Sequence of chain 1.A:
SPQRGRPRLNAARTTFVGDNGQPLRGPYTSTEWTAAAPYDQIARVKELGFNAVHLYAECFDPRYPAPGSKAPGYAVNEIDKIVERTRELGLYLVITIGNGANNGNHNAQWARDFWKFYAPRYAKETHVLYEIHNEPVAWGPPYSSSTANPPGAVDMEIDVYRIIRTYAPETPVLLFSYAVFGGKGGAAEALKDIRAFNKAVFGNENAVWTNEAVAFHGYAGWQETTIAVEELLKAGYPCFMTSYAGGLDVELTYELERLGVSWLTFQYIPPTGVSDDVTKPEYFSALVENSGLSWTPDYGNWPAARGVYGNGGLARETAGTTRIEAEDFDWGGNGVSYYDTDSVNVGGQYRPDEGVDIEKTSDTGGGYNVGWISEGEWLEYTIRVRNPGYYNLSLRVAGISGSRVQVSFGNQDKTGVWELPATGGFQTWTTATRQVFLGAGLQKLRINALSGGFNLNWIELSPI

Binding-site contacts:
Ligand atom O1 contacts residue PHE277 of chain 1.A at 3.7 Å.
Ligand atom C3 contacts residue PHE277 of chain 1.A at 3.7 Å (hydrophobic).
Ligand atom O2 contacts residue TYR59 of chain 1.A at 3.1 Å (h-bond).
Ligand atom C3 contacts residue ASN106 of chain 1.A at 3.8 Å.
Ligand atom C5 contacts residue ASN106 of chain 1.A at 3.7 Å.
Ligand atom O5 contacts residue GLU138 of chain 1.A at 3.8 Å.
Ligand atom O3 contacts residue TRP36 of chain 1.A at 3.4 Å.
Ligand atom O5 contacts residue GLU35 of chain 1.A at 2.5 Å (salt-bridge).
Ligand atom O2 contacts residue ASN137 of chain 1.A at 3.1 Å (h-bond).
Ligand atom C3 contacts residue ALA104 of chain 1.A at 3.7 Å (hydrophobic).
Ligand atom O2 contacts residue ALA104 of chain 1.A at 3.2 Å.
Ligand atom C1 contacts residue TYR222 of chain 1.A at 3.3 Å (hydrophobic).
Ligand atom O4 contacts residue PHE277 of chain 1.A at 3.5 Å.
Ligand atom O3 contacts residue GLU35 of chain 1.A at 2.6 Å (salt-bridge).
Ligand atom C4 contacts residue ASN106 of chain 1.A at 3.7 Å.
Ligand atom O4 contacts residue PHE277 of chain 1.A at 3.4 Å.
Ligand atom O2 contacts residue ASN102 of chain 1.A at 2.9 Å (h-bond).
Ligand atom C5 contacts residue GLU35 of chain 1.A at 3.3 Å.
Ligand atom O1 contacts residue SER246 of chain 1.A at 2.4 Å (h-bond).
Ligand atom C2 contacts residue ASN106 of chain 1.A at 3.5 Å.
Ligand atom C2 contacts residue GLU138 of chain 1.A at 3.5 Å.
Ligand atom O5 contacts residue TYR222 of chain 1.A at 2.6 Å (h-bond).
Ligand atom C1 contacts residue GLY103 of chain 1.A at 3.6 Å.
Ligand atom C1 contacts residue SER246 of chain 1.A at 3.6 Å.
Ligand atom C5 contacts residue GLY103 of chain 1.A at 3.2 Å.
Ligand atom O2 contacts residue HIS220 of chain 1.A at 3.5 Å.
Ligand atom O2 contacts residue ASN106 of chain 1.A at 2.6 Å (h-bond).
Ligand atom C5 contacts residue TRP36 of chain 1.A at 3.7 Å (hydrophobic).
Ligand atom C3 contacts residue GLU35 of chain 1.A at 3.3 Å.
Ligand atom O2 contacts residue ASN137 of chain 1.A at 3.0 Å (h-bond).
Ligand atom O3 contacts residue ALA104 of chain 1.A at 3.7 Å.
Ligand atom O5 contacts residue ASN106 of chain 1.A at 3.3 Å (h-bond).
Ligand atom O3 contacts residue ASN102 of chain 1.A at 3.6 Å.
Ligand atom O5 contacts residue TRP36 of chain 1.A at 3.6 Å.
Ligand atom O1 contacts residue TYR222 of chain 1.A at 3.2 Å (h-bond).
Ligand atom O3 contacts residue ASN106 of chain 1.A at 3.1 Å (h-bond).
Ligand atom O2 contacts residue GLY103 of chain 1.A at 3.7 Å.
Ligand atom C5 contacts residue TYR222 of chain 1.A at 3.1 Å (hydrophobic).
Ligand atom C1 contacts residue GLU138 of chain 1.A at 3.2 Å.
Ligand atom O3 contacts residue GLY103 of chain 1.A at 2.9 Å (h-bond).

This small molecule binds to this protein.
Small molecule (SMILES): OC[C@@H]1O[C@@H](O[C@@H]2[C@@H](O)[C@@H](O)OC[C@H]2O[C@@H]2OC[C@@H](O[C@@H]3OC[C@@H](O[C@@H]4OC[C@@H](O)[C@H](O)[C@H]4O)[C@H](O)[C@H]3O)[C@H](O)[C@H]2O)[C@H](O)[C@H]1O